Binding-site contacts:
Ligand atom CD2 contacts residue THR155 of chain 11.B at 3.5 Å.
Ligand atom OXT contacts residue TYR1 of chain 11.AA at 0.0 Å (h-bond).
Ligand atom O contacts residue ASP140 of chain 11.B at 3.7 Å.
Ligand atom C contacts residue HIS33 of chain 11.B at 3.7 Å.
Ligand atom N contacts residue GLY157 of chain 11.B at 4.1 Å.
Ligand atom N contacts residue SER156 of chain 11.B at 3.5 Å (h-bond).
Ligand atom CD1 contacts residue ALA136 of chain 11.B at 3.7 Å (hydrophobic).
Ligand atom CA contacts residue PRO138 of chain 11.B at 3.9 Å (hydrophobic).
Ligand atom CA contacts residue GOL1 of chain 11.DA at 3.8 Å.
Ligand atom CB contacts residue TYR1 of chain 11.AA at 0.7 Å (hydrophobic).
Ligand atom C contacts residue SER141 of chain 11.B at 1.7 Å.
Ligand atom CD1 contacts residue GLY157 of chain 11.B at 3.9 Å.
Ligand atom CD2 contacts residue SER156 of chain 11.B at 3.2 Å.
Ligand atom O contacts residue TYR1 of chain 11.AA at 0.0 Å (h-bond).
Ligand atom CB contacts residue SER141 of chain 11.B at 3.3 Å.
Ligand atom CB contacts residue GLU137 of chain 11.B at 3.5 Å.
Ligand atom CG contacts residue GLU137 of chain 11.B at 3.8 Å.
Ligand atom CD2 contacts residue GLY157 of chain 11.B at 3.4 Å.
Ligand atom O contacts residue PRO138 of chain 11.B at 3.6 Å.
Ligand atom O contacts residue GLY139 of chain 11.B at 2.7 Å (h-bond).
Ligand atom C contacts residue PRO138 of chain 11.B at 4.1 Å (hydrophobic).
Ligand atom N contacts residue HIS33 of chain 11.B at 3.8 Å.
Ligand atom CD1 contacts residue GLU137 of chain 11.B at 4.1 Å.
Ligand atom CG contacts residue GLY157 of chain 11.B at 4.2 Å.
Ligand atom C contacts residue GLY139 of chain 11.B at 3.8 Å.
Ligand atom N contacts residue GOL1 of chain 11.DA at 2.4 Å (h-bond).
Ligand atom C contacts residue TYR1 of chain 11.AA at 0.0 Å (hydrophobic).
Ligand atom N contacts residue SER141 of chain 11.B at 2.8 Å (h-bond).
Ligand atom N contacts residue TYR1 of chain 11.AA at 0.0 Å (h-bond).
Ligand atom OXT contacts residue HIS33 of chain 11.B at 2.7 Å (h-bond).
Ligand atom CA contacts residue SER141 of chain 11.B at 2.6 Å.
Ligand atom CG contacts residue TYR1 of chain 11.AA at 1.1 Å (hydrophobic).
Ligand atom O contacts residue SER141 of chain 11.B at 2.4 Å (h-bond).
Ligand atom CD1 contacts residue TYR1 of chain 11.AA at 0.4 Å (hydrophobic).
Ligand atom CD2 contacts residue TYR1 of chain 11.AA at 1.9 Å (hydrophobic).
Ligand atom OXT contacts residue SER141 of chain 11.B at 2.3 Å (h-bond).
Ligand atom CG contacts residue SER141 of chain 11.B at 3.5 Å.
Ligand atom CB contacts residue PRO138 of chain 11.B at 3.5 Å (hydrophobic).
Ligand atom CA contacts residue TYR1 of chain 11.AA at 0.1 Å (hydrophobic).
Ligand atom CD2 contacts residue SER141 of chain 11.B at 2.9 Å.

A protein and the small-molecule ligand that binds it are described below.
Small molecule (SMILES): CC(C)C[C@H](N)C(=O)O

Sequence of chain 11.B:
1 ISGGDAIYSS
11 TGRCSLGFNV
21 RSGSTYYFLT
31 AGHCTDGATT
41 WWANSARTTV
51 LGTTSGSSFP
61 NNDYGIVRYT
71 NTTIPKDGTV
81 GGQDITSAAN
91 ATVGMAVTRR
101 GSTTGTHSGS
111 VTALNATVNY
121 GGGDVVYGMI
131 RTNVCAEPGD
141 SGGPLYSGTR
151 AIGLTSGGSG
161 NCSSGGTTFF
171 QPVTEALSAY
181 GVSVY